This protein binds this small molecule.
Small molecule (SMILES): CC(=O)N[C@@H]1[C@@H](O)[C@H](O)[C@@H](CO)O[C@H]1O

Binding-site contacts:
Ligand atom C1 contacts residue GLN16 of chain 1.C at 4.3 Å.
Ligand atom C3 contacts residue ASN24 of chain 1.C at 3.8 Å.
Ligand atom C7 contacts residue ASN24 of chain 1.C at 3.4 Å.
Ligand atom C8 contacts residue LYS23 of chain 1.C at 4.4 Å.
Ligand atom N2 contacts residue ASN24 of chain 1.C at 2.9 Å (h-bond).
Ligand atom C2 contacts residue ASN24 of chain 1.C at 2.5 Å.
Ligand atom O5 contacts residue GLN16 of chain 1.C at 4.1 Å.
Ligand atom C4 contacts residue ASN24 of chain 1.C at 4.2 Å.
Ligand atom C5 contacts residue ASN24 of chain 1.C at 3.7 Å.
Ligand atom C8 contacts residue ASN24 of chain 1.C at 4.5 Å.
Ligand atom O7 contacts residue ASN24 of chain 1.C at 3.4 Å (h-bond).
Ligand atom C1 contacts residue ASN24 of chain 1.C at 1.4 Å.
Ligand atom O5 contacts residue ASN24 of chain 1.C at 2.4 Å (h-bond).

Sequence of chain 1.C:
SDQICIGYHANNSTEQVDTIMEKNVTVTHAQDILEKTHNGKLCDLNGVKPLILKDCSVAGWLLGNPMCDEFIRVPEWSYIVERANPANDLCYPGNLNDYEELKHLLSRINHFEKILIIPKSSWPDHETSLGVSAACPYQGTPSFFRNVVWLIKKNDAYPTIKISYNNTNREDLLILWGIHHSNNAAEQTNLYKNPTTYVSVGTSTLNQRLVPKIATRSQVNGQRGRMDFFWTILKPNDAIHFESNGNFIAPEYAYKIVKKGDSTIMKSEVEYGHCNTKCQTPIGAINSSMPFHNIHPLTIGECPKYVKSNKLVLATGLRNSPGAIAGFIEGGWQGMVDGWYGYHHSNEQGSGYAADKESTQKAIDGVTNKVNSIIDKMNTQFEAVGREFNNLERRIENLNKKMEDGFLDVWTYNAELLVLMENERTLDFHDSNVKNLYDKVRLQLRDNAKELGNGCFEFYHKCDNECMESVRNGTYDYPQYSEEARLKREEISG